Binding-site contacts:
Ligand atom P48 contacts residue ARG228 of chain 1.A at 3.8 Å.
Ligand atom C45 contacts residue PHE189 of chain 1.A at 3.8 Å (hydrophobic).
Ligand atom C2 contacts residue PHE189 of chain 1.A at 3.6 Å (hydrophobic).
Ligand atom F47 contacts residue GLY227 of chain 1.A at 3.6 Å.
Ligand atom F46 contacts residue PHE189 of chain 1.A at 3.6 Å.
Ligand atom P48 contacts residue GLY227 of chain 1.A at 3.6 Å.
Ligand atom F46 contacts residue ARG228 of chain 1.A at 3.8 Å.
Ligand atom O49 contacts residue GLY225 of chain 1.A at 3.5 Å (h-bond).
Ligand atom F47 contacts residue GLN269 of chain 1.A at 3.3 Å.
Ligand atom C37 contacts residue PHE189 of chain 1.A at 3.8 Å (hydrophobic).
Ligand atom BR1 contacts residue SER223 of chain 1.A at 3.7 Å.
Ligand atom BR1 contacts residue ASP188 of chain 1.A at 3.5 Å.
Ligand atom O50 contacts residue SER223 of chain 1.A at 2.9 Å (h-bond).
Ligand atom C38 contacts residue PHE189 of chain 1.A at 3.4 Å (hydrophobic).
Ligand atom C5 contacts residue TYR53 of chain 1.A at 3.7 Å (hydrophobic).
Ligand atom P48 contacts residue ALA224 of chain 1.A at 3.8 Å.
Ligand atom O50 contacts residue ARG228 of chain 1.A at 2.9 Å (salt-bridge).
Ligand atom C40 contacts residue ALA224 of chain 1.A at 3.4 Å (hydrophobic).
Ligand atom O51 contacts residue CYS222 of chain 1.A at 3.4 Å (h-bond).
Ligand atom P48 contacts residue CYS222 of chain 1.A at 3.5 Å.
Ligand atom C37 contacts residue TYR53 of chain 1.A at 3.5 Å (hydrophobic).
Ligand atom C58 contacts residue ASP55 of chain 1.A at 3.3 Å.
Ligand atom O49 contacts residue ALA224 of chain 1.A at 3.3 Å.
Ligand atom F47 contacts residue PHE189 of chain 1.A at 3.2 Å.
Ligand atom BR1 contacts residue TYR53 of chain 1.A at 3.6 Å.
Ligand atom C39 contacts residue ALA224 of chain 1.A at 3.6 Å (hydrophobic).
Ligand atom C36 contacts residue ALA224 of chain 1.A at 3.8 Å (hydrophobic).
Ligand atom C59 contacts residue ASP55 of chain 1.A at 3.6 Å.
Ligand atom C39 contacts residue PHE189 of chain 1.A at 3.3 Å (hydrophobic).
Ligand atom C44 contacts residue TYR53 of chain 1.A at 3.6 Å (hydrophobic).
Ligand atom C40 contacts residue PHE189 of chain 1.A at 3.6 Å (hydrophobic).
Ligand atom O49 contacts residue CYS222 of chain 1.A at 3.4 Å (h-bond).
Ligand atom O49 contacts residue GLY227 of chain 1.A at 2.7 Å (h-bond).
Ligand atom C35 contacts residue ALA224 of chain 1.A at 3.5 Å (hydrophobic).
Ligand atom O50 contacts residue CYS222 of chain 1.A at 3.4 Å (h-bond).
Ligand atom O50 contacts residue ALA224 of chain 1.A at 2.8 Å (h-bond).
Ligand atom O51 contacts residue ARG228 of chain 1.A at 2.8 Å (salt-bridge).
Ligand atom C3 contacts residue PHE189 of chain 1.A at 3.5 Å (hydrophobic).
Ligand atom O49 contacts residue ILE226 of chain 1.A at 3.0 Å (h-bond).
Ligand atom O51 contacts residue GLY227 of chain 1.A at 3.4 Å.

The protein below binds the small molecule below.
Small molecule (SMILES): O=C(c1ccccc1)[C@H](Cc1ccc(C(F)(F)P(=O)(O)O)c(Br)c1)c1ccccc1

Sequence of chain 1.A:
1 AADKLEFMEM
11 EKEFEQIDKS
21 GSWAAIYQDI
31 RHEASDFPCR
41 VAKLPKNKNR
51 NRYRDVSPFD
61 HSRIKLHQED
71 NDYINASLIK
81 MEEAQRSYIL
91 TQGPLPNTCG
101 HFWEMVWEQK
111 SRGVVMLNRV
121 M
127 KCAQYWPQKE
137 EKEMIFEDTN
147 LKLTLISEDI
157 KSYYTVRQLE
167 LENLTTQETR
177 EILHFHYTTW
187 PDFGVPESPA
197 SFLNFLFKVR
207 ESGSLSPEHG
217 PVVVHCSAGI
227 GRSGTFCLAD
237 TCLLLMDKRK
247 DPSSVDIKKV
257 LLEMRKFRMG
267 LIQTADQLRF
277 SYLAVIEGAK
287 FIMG